Binding-site contacts:
Ligand atom O06 contacts residue THR274 of chain 3.C at 3.1 Å (h-bond).
Ligand atom C19 contacts residue THR274 of chain 3.C at 3.2 Å.
Ligand atom C28 contacts residue PRO358 of chain 3.C at 3.8 Å (hydrophobic).
Ligand atom C30 contacts residue HIS227 of chain 3.C at 3.1 Å.
Ligand atom C14 contacts residue LEU215 of chain 3.C at 3.8 Å (hydrophobic).
Ligand atom O07 contacts residue ARG276 of chain 3.C at 3.8 Å.
Ligand atom O06 contacts residue LEU215 of chain 3.C at 3.7 Å.
Ligand atom C16 contacts residue PRO272 of chain 3.C at 3.6 Å (hydrophobic).
Ligand atom C06 contacts residue HIS227 of chain 3.C at 2.3 Å.
Ligand atom C44 contacts residue GLY360 of chain 3.C at 3.9 Å.
Ligand atom C05 contacts residue HIS227 of chain 3.C at 2.9 Å.
Ligand atom C41 contacts residue SER234 of chain 3.C at 3.7 Å.
Ligand atom C15 contacts residue PRO272 of chain 3.C at 3.3 Å (hydrophobic).
Ligand atom C07 contacts residue HIS227 of chain 3.C at 2.3 Å.
Ligand atom C39 contacts residue ALA231 of chain 3.C at 3.8 Å (hydrophobic).
Ligand atom C04 contacts residue HIS227 of chain 3.C at 3.3 Å.
Ligand atom O06 contacts residue PRO272 of chain 3.C at 3.6 Å.
Ligand atom O13 contacts residue PRO358 of chain 3.C at 3.5 Å.
Ligand atom C31 contacts residue HIS227 of chain 3.C at 3.8 Å.
Ligand atom C17 contacts residue LEU361 of chain 3.C at 3.9 Å (hydrophobic).
Ligand atom O13 contacts residue GLY360 of chain 3.C at 3.8 Å.
Ligand atom C36 contacts residue HIS227 of chain 3.C at 3.7 Å.
Ligand atom C19 contacts residue ARG276 of chain 3.C at 3.9 Å.
Ligand atom C42 contacts residue VAL23 of chain 3.C at 3.4 Å (hydrophobic).
Ligand atom C06 contacts residue ASP224 of chain 3.C at 3.4 Å.
Ligand atom C09 contacts residue HIS227 of chain 3.C at 3.3 Å.
Ligand atom C14 contacts residue THR274 of chain 3.C at 3.6 Å.
Ligand atom C08 contacts residue HIS227 of chain 3.C at 2.9 Å.
Ligand atom C41 contacts residue VAL23 of chain 3.C at 2.8 Å (hydrophobic).
Ligand atom O08 contacts residue ARG276 of chain 3.C at 3.3 Å.
Ligand atom C13 contacts residue HIS227 of chain 3.C at 3.9 Å.
Ligand atom C40 contacts residue SER234 of chain 3.C at 3.1 Å.
Ligand atom O13 contacts residue ARG359 of chain 3.C at 3.1 Å (salt-bridge).
Ligand atom O06 contacts residue LEU273 of chain 3.C at 3.6 Å.
Ligand atom C40 contacts residue VAL23 of chain 3.C at 3.5 Å (hydrophobic).
Ligand atom C08 contacts residue LEU228 of chain 3.C at 3.6 Å (hydrophobic).
Ligand atom O14 contacts residue HIS227 of chain 3.C at 2.1 Å (h-bond).
Ligand atom O12 contacts residue GLY360 of chain 3.C at 3.4 Å (h-bond).
Ligand atom O05 contacts residue LEU361 of chain 3.C at 3.8 Å.
Ligand atom C44 contacts residue LEU361 of chain 3.C at 3.8 Å (hydrophobic).

Sequence of chain 3.C:
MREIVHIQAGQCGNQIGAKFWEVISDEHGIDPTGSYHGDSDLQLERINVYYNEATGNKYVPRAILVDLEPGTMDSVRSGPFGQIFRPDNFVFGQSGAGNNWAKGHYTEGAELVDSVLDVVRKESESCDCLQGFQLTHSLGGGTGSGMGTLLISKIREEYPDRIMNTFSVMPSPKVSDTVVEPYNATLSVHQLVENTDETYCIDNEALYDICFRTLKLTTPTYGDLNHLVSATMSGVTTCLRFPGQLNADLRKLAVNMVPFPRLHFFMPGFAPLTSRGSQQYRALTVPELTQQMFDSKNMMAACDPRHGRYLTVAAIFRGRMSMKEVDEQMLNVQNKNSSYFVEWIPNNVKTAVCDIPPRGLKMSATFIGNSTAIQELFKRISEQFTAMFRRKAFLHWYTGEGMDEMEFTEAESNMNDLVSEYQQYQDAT

The protein below binds the small molecule below.
Small molecule (SMILES): CC(=O)O[C@H]1C(=O)[C@@]2(C)[C@H]([C@H](OC(=O)c3ccccc3)[C@]3(O)C[C@H](OC(=O)[C@H](O)[C@@H](NC(=O)c4ccccc4)c4ccccc4)C(C)=C1C3(C)C)[C@]1(OC(C)=O)CO[C@@H]1C[C@@H]2O